Sequence of chain 3.B:
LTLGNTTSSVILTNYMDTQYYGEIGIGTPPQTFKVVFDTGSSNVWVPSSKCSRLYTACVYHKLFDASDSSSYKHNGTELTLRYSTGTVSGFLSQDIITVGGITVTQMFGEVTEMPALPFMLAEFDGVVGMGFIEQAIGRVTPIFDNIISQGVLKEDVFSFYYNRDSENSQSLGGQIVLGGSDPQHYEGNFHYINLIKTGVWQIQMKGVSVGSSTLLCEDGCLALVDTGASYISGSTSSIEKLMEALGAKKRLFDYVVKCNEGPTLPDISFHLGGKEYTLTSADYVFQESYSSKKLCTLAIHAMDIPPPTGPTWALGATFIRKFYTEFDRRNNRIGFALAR

A protein and the small-molecule ligand that binds it are described below.
Small molecule (SMILES): Cc1ccc(F)cc1Oc1c(C(=O)N2CCNCC2)c2ccnc(Cc3ccccc3)c2n1-c1ccccc1

Binding-site contacts:
Ligand atom C56 contacts residue GLY228 of chain 3.B at 3.5 Å.
Ligand atom O54 contacts residue THR85 of chain 3.B at 3.2 Å (h-bond).
Ligand atom C15 contacts residue GLN19 of chain 3.B at 4.0 Å.
Ligand atom C58 contacts residue ASP38 of chain 3.B at 3.1 Å.
Ligand atom C4 contacts residue THR85 of chain 3.B at 3.6 Å.
Ligand atom C47 contacts residue TYR83 of chain 3.B at 3.7 Å (hydrophobic).
Ligand atom N57 contacts residue ASP226 of chain 3.B at 3.2 Å (salt-bridge).
Ligand atom C17 contacts residue PRO118 of chain 3.B at 3.8 Å (hydrophobic).
Ligand atom C30 contacts residue THR85 of chain 3.B at 3.9 Å.
Ligand atom C59 contacts residue SER84 of chain 3.B at 3.6 Å.
Ligand atom C11 contacts residue THR85 of chain 3.B at 3.4 Å.
Ligand atom N9 contacts residue THR85 of chain 3.B at 3.7 Å.
Ligand atom C41 contacts residue VAL127 of chain 3.B at 3.4 Å (hydrophobic).
Ligand atom F51 contacts residue VAL36 of chain 3.B at 3.4 Å.
Ligand atom C40 contacts residue ASP38 of chain 3.B at 3.7 Å.
Ligand atom O37 contacts residue THR85 of chain 3.B at 3.7 Å.
Ligand atom C14 contacts residue GLN19 of chain 3.B at 3.9 Å.
Ligand atom C52 contacts residue THR85 of chain 3.B at 3.8 Å.
Ligand atom O54 contacts residue SER84 of chain 3.B at 3.7 Å.
Ligand atom C47 contacts residue PHE119 of chain 3.B at 3.8 Å (hydrophobic).
Ligand atom C42 contacts residue TYR83 of chain 3.B at 3.7 Å (hydrophobic).
Ligand atom C56 contacts residue ASP226 of chain 3.B at 3.2 Å.
Ligand atom C3 contacts residue THR85 of chain 3.B at 3.8 Å.
Ligand atom C5 contacts residue THR85 of chain 3.B at 3.7 Å.
Ligand atom C39 contacts residue GLY228 of chain 3.B at 3.7 Å.
Ligand atom C56 contacts residue ALA229 of chain 3.B at 3.8 Å (hydrophobic).
Ligand atom C58 contacts residue TYR83 of chain 3.B at 4.0 Å (hydrophobic).
Ligand atom C56 contacts residue ASP38 of chain 3.B at 3.2 Å.
Ligand atom C16 contacts residue PRO118 of chain 3.B at 3.7 Å (hydrophobic).
Ligand atom F51 contacts residue ASP38 of chain 3.B at 3.2 Å.
Ligand atom C42 contacts residue VAL127 of chain 3.B at 3.6 Å (hydrophobic).
Ligand atom N57 contacts residue ASP38 of chain 3.B at 2.8 Å (salt-bridge).
Ligand atom C10 contacts residue THR85 of chain 3.B at 3.3 Å.
Ligand atom F51 contacts residue GLY228 of chain 3.B at 3.3 Å.
Ligand atom C23 contacts residue SER230 of chain 3.B at 3.9 Å.
Ligand atom C31 contacts residue THR85 of chain 3.B at 3.6 Å.
Ligand atom O54 contacts residue TYR83 of chain 3.B at 3.3 Å.
Ligand atom C55 contacts residue ASP226 of chain 3.B at 3.6 Å.
Ligand atom C41 contacts residue ASP38 of chain 3.B at 3.5 Å.
Ligand atom C6 contacts residue THR85 of chain 3.B at 4.0 Å.